Sequence of chain 1.B:
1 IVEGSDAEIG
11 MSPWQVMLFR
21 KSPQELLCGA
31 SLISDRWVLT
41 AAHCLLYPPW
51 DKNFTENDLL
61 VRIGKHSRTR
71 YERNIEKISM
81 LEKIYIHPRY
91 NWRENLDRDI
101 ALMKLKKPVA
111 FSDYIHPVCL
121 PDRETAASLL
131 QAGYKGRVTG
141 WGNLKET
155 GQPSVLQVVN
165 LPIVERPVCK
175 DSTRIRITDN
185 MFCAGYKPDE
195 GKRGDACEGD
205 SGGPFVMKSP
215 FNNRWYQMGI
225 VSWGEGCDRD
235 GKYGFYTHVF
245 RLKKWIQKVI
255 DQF

Binding-site contacts:
Ligand atom CG2 contacts residue ILE78 of chain 1.B at 3.4 Å (hydrophobic).
Ligand atom OE1 contacts residue TYR71 of chain 1.B at 3.5 Å (h-bond).
Ligand atom OXT contacts residue MET80 of chain 1.B at 3.6 Å (h-bond).
Ligand atom O4 contacts residue THR69 of chain 1.B at 3.4 Å.
Ligand atom CD2 contacts residue ARG68 of chain 1.B at 3.5 Å.
Ligand atom CA contacts residue THR69 of chain 1.B at 3.4 Å.
Ligand atom CD1 contacts residue ILE78 of chain 1.B at 3.7 Å (hydrophobic).
Ligand atom CE2 contacts residue ARG68 of chain 1.B at 3.4 Å.
Ligand atom CD contacts residue ARG70 of chain 2.B at 3.6 Å.
Ligand atom CD1 contacts residue PHE19 of chain 1.B at 3.6 Å (hydrophobic).
Ligand atom OH contacts residue ARG68 of chain 1.B at 3.4 Å (salt-bridge).
Ligand atom CZ contacts residue GLN24 of chain 1.B at 3.4 Å.
Ligand atom OE1 contacts residue ARG70 of chain 2.B at 2.5 Å (salt-bridge).
Ligand atom S contacts residue TYR71 of chain 1.B at 3.5 Å (h-bond).
Ligand atom OD1 contacts residue TYR71 of chain 1.B at 3.5 Å.
Ligand atom O2 contacts residue ILE78 of chain 1.B at 3.0 Å (h-bond).
Ligand atom CA contacts residue ARG70 of chain 2.B at 3.7 Å.
Ligand atom OE1 contacts residue ARG70 of chain 1.B at 3.5 Å.
Ligand atom O3 contacts residue TYR71 of chain 1.B at 3.6 Å.
Ligand atom CB contacts residue ARG70 of chain 2.B at 3.1 Å.
Ligand atom C contacts residue THR69 of chain 1.B at 3.7 Å.
Ligand atom OE2 contacts residue TYR71 of chain 1.B at 3.0 Å (h-bond).
Ligand atom N contacts residue THR69 of chain 1.B at 2.7 Å (h-bond).
Ligand atom CD2 contacts residue PHE19 of chain 1.B at 3.6 Å (hydrophobic).
Ligand atom O2 contacts residue ARG68 of chain 1.B at 2.8 Å (salt-bridge).
Ligand atom CG1 contacts residue GLN24 of chain 1.B at 3.4 Å.
Ligand atom CB contacts residue THR69 of chain 1.B at 3.0 Å.
Ligand atom CG contacts residue TYR71 of chain 1.B at 3.6 Å (hydrophobic).
Ligand atom N contacts residue GLN24 of chain 1.B at 3.4 Å (h-bond).
Ligand atom O1 contacts residue TYR71 of chain 1.B at 2.5 Å (h-bond).
Ligand atom CD1 contacts residue GLN24 of chain 1.B at 3.7 Å.
Ligand atom CG contacts residue ARG70 of chain 2.B at 3.4 Å.
Ligand atom O1 contacts residue ARG68 of chain 1.B at 3.1 Å (salt-bridge).
Ligand atom CZ contacts residue LEU26 of chain 1.B at 3.7 Å (hydrophobic).
Ligand atom CD contacts residue TYR71 of chain 1.B at 3.2 Å (hydrophobic).
Ligand atom S contacts residue LYS77 of chain 1.B at 3.2 Å (salt-bridge).
Ligand atom OH contacts residue LEU26 of chain 1.B at 3.1 Å.
Ligand atom O3 contacts residue LYS77 of chain 1.B at 2.6 Å (salt-bridge).
Ligand atom C1 contacts residue ARG68 of chain 1.B at 3.3 Å.
Ligand atom O2 contacts residue LYS77 of chain 1.B at 3.1 Å (salt-bridge).

Sequence of chain 2.B:
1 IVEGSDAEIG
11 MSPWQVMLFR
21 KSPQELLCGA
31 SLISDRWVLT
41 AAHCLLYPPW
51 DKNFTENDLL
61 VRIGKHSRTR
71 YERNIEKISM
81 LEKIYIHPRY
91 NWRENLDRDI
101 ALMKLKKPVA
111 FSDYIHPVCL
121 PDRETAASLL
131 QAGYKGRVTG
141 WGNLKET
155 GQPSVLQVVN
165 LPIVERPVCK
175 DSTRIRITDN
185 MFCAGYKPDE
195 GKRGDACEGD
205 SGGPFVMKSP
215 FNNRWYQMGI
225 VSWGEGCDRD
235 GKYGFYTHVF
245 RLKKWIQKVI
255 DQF

This small molecule binds to this protein.
Small molecule (SMILES): CC[C@H](C)[C@H](NC(=O)[C@@H]1CCCN1C(=O)[C@H](CCC(=O)O)NC(=O)[C@H](Cc1ccc(O)cc1)NC(=O)CCC(=O)O)C(=O)N1C[C@H](O)C[C@H]1C(=O)N[C@@H](CCC(=O)O)C(=O)N[C@@H](CCC(=O)O)C(=O)N[C@@H](Cc1ccc(CS(=O)(=O)O)cc1)C(=O)N[C@@H](CC1CCCCC1)C(=O)N[C@@H](CCC(N)=O)C(=O)O